A small-molecule ligand and the protein it binds are described below.
Small molecule (SMILES): CCCCCCCCCCCCOS(=O)(=O)O

Binding-site contacts:
Ligand atom C7 contacts residue MET139 of chain 1.A at 3.7 Å (hydrophobic).
Ligand atom C10 contacts residue PHE62 of chain 1.A at 4.5 Å (hydrophobic).
Ligand atom S contacts residue THR142 of chain 1.A at 4.1 Å.
Ligand atom C3 contacts residue PHE58 of chain 1.A at 3.9 Å (hydrophobic).
Ligand atom O4 contacts residue THR142 of chain 1.A at 3.7 Å.
Ligand atom C2 contacts residue PRO63 of chain 1.A at 4.0 Å (hydrophobic).
Ligand atom C5 contacts residue MET139 of chain 1.A at 3.6 Å (hydrophobic).
Ligand atom C2 contacts residue PHE64 of chain 1.A at 3.8 Å (hydrophobic).
Ligand atom O3S contacts residue GLN36 of chain 1.A at 3.8 Å.
Ligand atom C3 contacts residue PHE64 of chain 1.A at 4.0 Å (hydrophobic).
Ligand atom C9 contacts residue GLU138 of chain 1.A at 4.4 Å.
Ligand atom C9 contacts residue THR142 of chain 1.A at 4.5 Å.
Ligand atom C5 contacts residue PHE62 of chain 1.A at 3.6 Å (hydrophobic).
Ligand atom C2 contacts residue PHE58 of chain 1.A at 3.7 Å (hydrophobic).
Ligand atom C8 contacts residue ALA135 of chain 1.A at 3.9 Å (hydrophobic).
Ligand atom C10 contacts residue THR142 of chain 1.A at 4.0 Å.
Ligand atom O1S contacts residue THR142 of chain 1.A at 4.3 Å.
Ligand atom C11 contacts residue THR142 of chain 1.A at 3.6 Å.
Ligand atom C6 contacts residue ALA135 of chain 1.A at 4.0 Å (hydrophobic).
Ligand atom C2 contacts residue PHE62 of chain 1.A at 3.6 Å (hydrophobic).
Ligand atom C6 contacts residue MET139 of chain 1.A at 4.2 Å (hydrophobic).
Ligand atom C7 contacts residue PHE62 of chain 1.A at 3.7 Å (hydrophobic).
Ligand atom C8 contacts residue GLU138 of chain 1.A at 4.1 Å.
Ligand atom C1 contacts residue PHE62 of chain 1.A at 4.5 Å (hydrophobic).
Ligand atom C8 contacts residue MET139 of chain 1.A at 4.0 Å (hydrophobic).
Ligand atom O4 contacts residue GLN36 of chain 1.A at 4.5 Å.
Ligand atom C3 contacts residue PHE62 of chain 1.A at 4.4 Å (hydrophobic).
Ligand atom C12 contacts residue GLN36 of chain 1.A at 4.0 Å.
Ligand atom O2S contacts residue THR142 of chain 1.A at 3.6 Å.
Ligand atom C6 contacts residue PHE62 of chain 1.A at 4.3 Å (hydrophobic).
Ligand atom C12 contacts residue PHE62 of chain 1.A at 3.8 Å (hydrophobic).
Ligand atom C10 contacts residue MET139 of chain 1.A at 3.8 Å (hydrophobic).
Ligand atom C1 contacts residue GLN36 of chain 1.A at 3.6 Å.
Ligand atom C1 contacts residue ALA37 of chain 1.A at 4.4 Å (hydrophobic).

Sequence of chain 1.A:
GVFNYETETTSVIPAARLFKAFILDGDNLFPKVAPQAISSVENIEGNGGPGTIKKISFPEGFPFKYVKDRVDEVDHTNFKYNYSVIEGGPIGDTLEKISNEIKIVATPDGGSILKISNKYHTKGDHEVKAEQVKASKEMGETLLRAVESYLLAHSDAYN